The protein below binds the small molecule below.
Small molecule (SMILES): Nc1nc2c(ncn2[C@@H]2O[C@H](CO[P](=O)(O)O[P](=O)(O)NP(=O)(O)O)[C@@H](O)[C@H]2O)c(=O)[nH]1

Sequence of chain 1.B:
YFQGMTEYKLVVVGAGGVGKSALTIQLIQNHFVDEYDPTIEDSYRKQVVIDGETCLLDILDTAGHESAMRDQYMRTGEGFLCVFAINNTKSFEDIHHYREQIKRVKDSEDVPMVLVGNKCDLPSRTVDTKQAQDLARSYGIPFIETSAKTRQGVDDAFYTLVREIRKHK

Binding-site contacts:
Ligand atom O2A contacts residue GLY19 of chain 1.B at 3.4 Å.
Ligand atom O6 contacts residue LYS121 of chain 1.B at 3.4 Å.
Ligand atom O6 contacts residue ASP123 of chain 1.B at 3.4 Å (salt-bridge).
Ligand atom O6 contacts residue SER149 of chain 1.B at 3.5 Å.
Ligand atom O1B contacts residue GLY19 of chain 1.B at 3.0 Å (h-bond).
Ligand atom N3B contacts residue GLY17 of chain 1.B at 3.3 Å (h-bond).
Ligand atom N3B contacts residue MG1 of chain 1.J at 3.3 Å.
Ligand atom O2G contacts residue MG1 of chain 1.J at 2.0 Å.
Ligand atom O2A contacts residue SER21 of chain 1.B at 3.3 Å (h-bond).
Ligand atom O2G contacts residue THR39 of chain 1.B at 3.0 Å (h-bond).
Ligand atom O2B contacts residue SER21 of chain 1.B at 2.9 Å (h-bond).
Ligand atom C8 contacts residue ALA22 of chain 1.B at 3.5 Å (hydrophobic).
Ligand atom C6 contacts residue ASP123 of chain 1.B at 3.6 Å.
Ligand atom O2' contacts residue ASP34 of chain 1.B at 3.1 Å (salt-bridge).
Ligand atom O3G contacts residue GLY64 of chain 1.B at 3.1 Å (h-bond).
Ligand atom O2A contacts residue ALA22 of chain 1.B at 2.8 Å (h-bond).
Ligand atom O3G contacts residue GLY16 of chain 1.B at 3.4 Å.
Ligand atom O3A contacts residue GLY19 of chain 1.B at 3.1 Å (h-bond).
Ligand atom C3' contacts residue ASP34 of chain 1.B at 3.4 Å.
Ligand atom N2 contacts residue ASP123 of chain 1.B at 2.9 Å (salt-bridge).
Ligand atom O3G contacts residue LYS20 of chain 1.B at 2.8 Å (salt-bridge).
Ligand atom O2B contacts residue LYS20 of chain 1.B at 3.5 Å (salt-bridge).
Ligand atom O2' contacts residue VAL33 of chain 1.B at 2.5 Å (h-bond).
Ligand atom N1 contacts residue ASP123 of chain 1.B at 2.8 Å (salt-bridge).
Ligand atom N7 contacts residue ASN120 of chain 1.B at 3.2 Å (h-bond).
Ligand atom N7 contacts residue ALA22 of chain 1.B at 3.6 Å.
Ligand atom N2 contacts residue LEU124 of chain 1.B at 3.4 Å.
Ligand atom O1B contacts residue GLY17 of chain 1.B at 3.5 Å (h-bond).
Ligand atom PB contacts residue MG1 of chain 1.J at 3.2 Å.
Ligand atom O6 contacts residue ALA150 of chain 1.B at 2.8 Å (h-bond).
Ligand atom PG contacts residue MG1 of chain 1.J at 3.1 Å.
Ligand atom O1B contacts residue LYS20 of chain 1.B at 2.9 Å (salt-bridge).
Ligand atom O6 contacts residue ASN120 of chain 1.B at 3.3 Å (h-bond).
Ligand atom O2' contacts residue PHE32 of chain 1.B at 3.3 Å.
Ligand atom O1G contacts residue PRO38 of chain 1.B at 3.4 Å.
Ligand atom O4' contacts residue LYS121 of chain 1.B at 3.3 Å (salt-bridge).
Ligand atom O3' contacts residue ASP34 of chain 1.B at 2.6 Å (salt-bridge).
Ligand atom O1B contacts residue VAL18 of chain 1.B at 3.4 Å (h-bond).
Ligand atom C2' contacts residue VAL33 of chain 1.B at 3.4 Å (hydrophobic).
Ligand atom O2B contacts residue MG1 of chain 1.J at 2.2 Å.